This protein binds this small molecule.
Small molecule (SMILES): CCCCCNC(=O)N1CCC(C)CC1

Sequence of chain 1.A:
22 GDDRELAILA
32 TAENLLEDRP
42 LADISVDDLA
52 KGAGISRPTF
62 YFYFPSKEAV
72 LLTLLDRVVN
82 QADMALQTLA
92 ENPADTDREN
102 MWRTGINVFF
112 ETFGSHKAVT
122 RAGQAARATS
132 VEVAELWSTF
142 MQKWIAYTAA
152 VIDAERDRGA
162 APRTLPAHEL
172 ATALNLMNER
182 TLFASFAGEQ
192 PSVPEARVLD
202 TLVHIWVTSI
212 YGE

Binding-site contacts:
Ligand atom C4 contacts residue MET142 of chain 1.A at 3.8 Å (hydrophobic).
Ligand atom C5 contacts residue ASN179 of chain 1.A at 3.8 Å.
Ligand atom C3 contacts residue TRP145 of chain 1.A at 3.9 Å (hydrophobic).
Ligand atom C11 contacts residue ILE107 of chain 1.A at 3.5 Å (hydrophobic).
Ligand atom C12 contacts residue TRP207 of chain 1.A at 3.3 Å (hydrophobic).
Ligand atom C8 contacts residue TRP145 of chain 1.A at 4.0 Å (hydrophobic).
Ligand atom C6 contacts residue ASN179 of chain 1.A at 3.7 Å.
Ligand atom N1 contacts residue PHE110 of chain 1.A at 3.8 Å.
Ligand atom C1 contacts residue PHE114 of chain 1.A at 3.8 Å (hydrophobic).
Ligand atom C11 contacts residue GLY106 of chain 1.A at 3.4 Å.
Ligand atom O1 contacts residue TRP207 of chain 1.A at 4.0 Å.
Ligand atom C8 contacts residue THR149 of chain 1.A at 2.9 Å.
Ligand atom C8 contacts residue TRP207 of chain 1.A at 4.0 Å (hydrophobic).
Ligand atom C10 contacts residue TYR148 of chain 1.A at 4.0 Å (hydrophobic).
Ligand atom O1 contacts residue ASN179 of chain 1.A at 2.8 Å (h-bond).
Ligand atom N2 contacts residue TRP207 of chain 1.A at 3.5 Å.
Ligand atom O1 contacts residue PHE110 of chain 1.A at 3.7 Å.
Ligand atom C7 contacts residue PHE110 of chain 1.A at 3.5 Å (hydrophobic).
Ligand atom C4 contacts residue ASN176 of chain 1.A at 3.7 Å.
Ligand atom N2 contacts residue PHE110 of chain 1.A at 3.6 Å.
Ligand atom C10 contacts residue TRP103 of chain 1.A at 3.6 Å (hydrophobic).
Ligand atom C6 contacts residue PHE110 of chain 1.A at 3.5 Å (hydrophobic).
Ligand atom N2 contacts residue ASN176 of chain 1.A at 4.0 Å.
Ligand atom C2 contacts residue GLU180 of chain 1.A at 3.9 Å.
Ligand atom C3 contacts residue MET142 of chain 1.A at 3.7 Å (hydrophobic).
Ligand atom C1 contacts residue LEU183 of chain 1.A at 4.1 Å (hydrophobic).
Ligand atom C4 contacts residue TRP145 of chain 1.A at 4.0 Å (hydrophobic).
Ligand atom C9 contacts residue LEU87 of chain 1.A at 4.0 Å (hydrophobic).
Ligand atom C12 contacts residue ILE107 of chain 1.A at 3.6 Å (hydrophobic).
Ligand atom N1 contacts residue ASN176 of chain 1.A at 3.0 Å (h-bond).
Ligand atom C6 contacts residue ASN176 of chain 1.A at 3.8 Å.
Ligand atom C2 contacts residue LEU183 of chain 1.A at 4.0 Å (hydrophobic).
Ligand atom C7 contacts residue ASN176 of chain 1.A at 3.5 Å.
Ligand atom C6 contacts residue TRP207 of chain 1.A at 4.0 Å (hydrophobic).
Ligand atom O1 contacts residue ILE107 of chain 1.A at 4.2 Å.
Ligand atom C5 contacts residue ASN176 of chain 1.A at 3.8 Å.
Ligand atom C7 contacts residue TRP207 of chain 1.A at 4.1 Å (hydrophobic).
Ligand atom C1 contacts residue PHE184 of chain 1.A at 3.3 Å (hydrophobic).
Ligand atom C7 contacts residue THR149 of chain 1.A at 3.7 Å.
Ligand atom C5 contacts residue PHE110 of chain 1.A at 3.9 Å (hydrophobic).